Sequence of chain 1.A:
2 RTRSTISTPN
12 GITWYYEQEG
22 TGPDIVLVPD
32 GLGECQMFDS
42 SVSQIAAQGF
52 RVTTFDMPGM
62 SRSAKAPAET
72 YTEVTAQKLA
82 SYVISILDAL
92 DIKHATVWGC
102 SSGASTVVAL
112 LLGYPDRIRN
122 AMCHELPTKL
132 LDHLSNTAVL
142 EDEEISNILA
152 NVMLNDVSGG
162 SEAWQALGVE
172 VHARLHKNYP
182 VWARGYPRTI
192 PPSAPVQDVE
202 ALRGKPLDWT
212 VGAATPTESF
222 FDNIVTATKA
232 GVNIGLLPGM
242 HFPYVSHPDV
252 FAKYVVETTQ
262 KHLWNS

The protein below binds the small molecule below.
Small molecule (SMILES): C[C@H](O)CCCC(=O)CCC/C=C/c1cc(O)cc(O)c1C(=O)O

Binding-site contacts:
Ligand atom O4 contacts residue LEU135 of chain 1.A at 3.8 Å.
Ligand atom O12 contacts residue SER103 of chain 1.A at 3.4 Å (h-bond).
Ligand atom O2 contacts residue PRO188 of chain 1.A at 3.3 Å.
Ligand atom O2 contacts residue ILE191 of chain 1.A at 3.2 Å.
Ligand atom C3 contacts residue PRO188 of chain 1.A at 3.5 Å (hydrophobic).
Ligand atom C4 contacts residue LEU135 of chain 1.A at 3.8 Å (hydrophobic).
Ligand atom O10 contacts residue ASP31 of chain 1.A at 3.8 Å.
Ligand atom C5 contacts residue LEU135 of chain 1.A at 3.5 Å (hydrophobic).
Ligand atom O13 contacts residue TRP183 of chain 1.A at 3.1 Å (h-bond).
Ligand atom O2 contacts residue PRO192 of chain 1.A at 3.8 Å.
Ligand atom O2 contacts residue TYR187 of chain 1.A at 3.4 Å (h-bond).
Ligand atom O13 contacts residue SER103 of chain 1.A at 3.7 Å.
Ligand atom C3P contacts residue HIS242 of chain 1.A at 3.3 Å.
Ligand atom C11 contacts residue LEU33 of chain 1.A at 3.9 Å (hydrophobic).
Ligand atom C12 contacts residue TRP183 of chain 1.A at 3.6 Å (hydrophobic).
Ligand atom C1 contacts residue TRP183 of chain 1.A at 3.6 Å (hydrophobic).
Ligand atom O13 contacts residue TYR187 of chain 1.A at 3.8 Å.
Ligand atom O12 contacts residue SER102 of chain 1.A at 2.4 Å (h-bond).
Ligand atom C3 contacts residue PRO192 of chain 1.A at 3.4 Å (hydrophobic).
Ligand atom C1P contacts residue SER102 of chain 1.A at 3.3 Å.
Ligand atom C6P contacts residue MET154 of chain 1.A at 3.6 Å (hydrophobic).
Ligand atom C11 contacts residue ASP31 of chain 1.A at 3.3 Å.
Ligand atom C8P contacts residue TRP183 of chain 1.A at 3.8 Å (hydrophobic).
Ligand atom C12 contacts residue SER102 of chain 1.A at 3.6 Å.
Ligand atom O4 contacts residue LYS130 of chain 1.A at 3.6 Å (salt-bridge).
Ligand atom C7P contacts residue TRP183 of chain 1.A at 3.5 Å (hydrophobic).
Ligand atom O6P contacts residue MET154 of chain 1.A at 3.4 Å.
Ligand atom C10 contacts residue GLY32 of chain 1.A at 3.8 Å.
Ligand atom C2 contacts residue TRP183 of chain 1.A at 3.9 Å (hydrophobic).
Ligand atom O10 contacts residue SER102 of chain 1.A at 3.0 Å (h-bond).
Ligand atom C8P contacts residue MET154 of chain 1.A at 3.8 Å (hydrophobic).
Ligand atom C7P contacts residue MET154 of chain 1.A at 3.8 Å (hydrophobic).
Ligand atom O10 contacts residue GLY32 of chain 1.A at 2.8 Å (h-bond).
Ligand atom O6P contacts residue HIS242 of chain 1.A at 3.6 Å.
Ligand atom O4 contacts residue LEU132 of chain 1.A at 3.5 Å.
Ligand atom C2 contacts residue PRO188 of chain 1.A at 3.7 Å (hydrophobic).
Ligand atom C11 contacts residue PHE243 of chain 1.A at 3.6 Å (hydrophobic).
Ligand atom C9P contacts residue TRP183 of chain 1.A at 3.3 Å (hydrophobic).
Ligand atom C10 contacts residue SER102 of chain 1.A at 3.5 Å.
Ligand atom C11 contacts residue HIS242 of chain 1.A at 3.9 Å.